Binding-site contacts:
Ligand atom C8 contacts residue ASN324 of chain 1.B at 4.4 Å.
Ligand atom C6 contacts residue GLY285 of chain 1.B at 4.3 Å.
Ligand atom O5 contacts residue ASN324 of chain 1.B at 2.3 Å (h-bond).
Ligand atom C7 contacts residue ASN324 of chain 1.B at 3.4 Å.
Ligand atom C2 contacts residue ASN324 of chain 1.B at 2.4 Å.
Ligand atom C5 contacts residue ASN324 of chain 1.B at 3.6 Å.
Ligand atom C3 contacts residue ASN324 of chain 1.B at 3.8 Å.
Ligand atom C5 contacts residue THR326 of chain 1.B at 3.1 Å.
Ligand atom O7 contacts residue ASN324 of chain 1.B at 3.7 Å.
Ligand atom N2 contacts residue ASN324 of chain 1.B at 2.8 Å (h-bond).
Ligand atom O5 contacts residue THR326 of chain 1.B at 3.1 Å (h-bond).
Ligand atom C1 contacts residue THR326 of chain 1.B at 3.6 Å.
Ligand atom C6 contacts residue LEU282 of chain 1.B at 4.0 Å (hydrophobic).
Ligand atom C4 contacts residue ASN324 of chain 1.B at 4.2 Å.
Ligand atom O6 contacts residue GLY285 of chain 1.B at 3.3 Å.
Ligand atom C6 contacts residue THR326 of chain 1.B at 3.4 Å.
Ligand atom C5 contacts residue SER339 of chain 1.B at 3.9 Å.
Ligand atom O5 contacts residue SER339 of chain 1.B at 4.1 Å.
Ligand atom O6 contacts residue LEU282 of chain 1.B at 4.2 Å.
Ligand atom C1 contacts residue ASN324 of chain 1.B at 1.4 Å.
Ligand atom C1 contacts residue SER339 of chain 1.B at 3.9 Å.

Sequence of chain 1.B:
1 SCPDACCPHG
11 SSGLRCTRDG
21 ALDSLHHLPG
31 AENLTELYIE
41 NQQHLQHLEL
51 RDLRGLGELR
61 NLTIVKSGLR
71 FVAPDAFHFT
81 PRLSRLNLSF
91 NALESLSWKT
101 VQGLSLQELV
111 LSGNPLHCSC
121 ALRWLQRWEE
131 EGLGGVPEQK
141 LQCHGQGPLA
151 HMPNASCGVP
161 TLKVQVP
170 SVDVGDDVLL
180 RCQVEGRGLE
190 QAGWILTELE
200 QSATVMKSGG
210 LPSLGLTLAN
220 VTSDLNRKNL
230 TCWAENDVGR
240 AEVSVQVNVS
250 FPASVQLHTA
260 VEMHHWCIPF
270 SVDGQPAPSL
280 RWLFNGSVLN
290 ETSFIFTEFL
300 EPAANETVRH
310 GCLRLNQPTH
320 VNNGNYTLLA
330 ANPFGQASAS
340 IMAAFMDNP

The small molecule below binds the protein below.
Small molecule (SMILES): CC(=O)N[C@@H]1[C@@H](O)[C@H](O)[C@@H](CO)O[C@H]1O